Binding-site contacts:
Ligand atom N2 contacts residue ARG225 of chain 2.A at 3.9 Å.
Ligand atom O7 contacts residue CYS94 of chain 2.A at 3.3 Å.
Ligand atom N2 contacts residue ASN68 of chain 2.A at 4.4 Å.
Ligand atom C8 contacts residue ARG225 of chain 2.A at 4.2 Å.
Ligand atom C7 contacts residue ARG225 of chain 2.A at 3.6 Å.
Ligand atom C8 contacts residue PRO69 of chain 2.A at 4.1 Å (hydrophobic).
Ligand atom N2 contacts residue ASN91 of chain 2.A at 2.6 Å (h-bond).
Ligand atom O7 contacts residue ARG225 of chain 2.A at 3.5 Å (salt-bridge).
Ligand atom C7 contacts residue ASN68 of chain 2.A at 3.3 Å.
Ligand atom C4 contacts residue ASN91 of chain 2.A at 4.0 Å.
Ligand atom O7 contacts residue ASN91 of chain 2.A at 3.0 Å (h-bond).
Ligand atom C8 contacts residue ASN68 of chain 2.A at 3.0 Å.
Ligand atom C2 contacts residue ARG225 of chain 2.A at 4.0 Å.
Ligand atom O6 contacts residue ARG225 of chain 2.A at 3.6 Å.
Ligand atom C3 contacts residue ASN91 of chain 2.A at 3.6 Å.
Ligand atom O3 contacts residue ARG225 of chain 2.A at 2.8 Å (salt-bridge).
Ligand atom C8 contacts residue ASN91 of chain 2.A at 4.2 Å.
Ligand atom C7 contacts residue ASN91 of chain 2.A at 3.0 Å.
Ligand atom O5 contacts residue ASN91 of chain 2.A at 2.2 Å (h-bond).
Ligand atom C6 contacts residue ARG225 of chain 2.A at 4.0 Å.
Ligand atom O5 contacts residue ARG225 of chain 2.A at 3.8 Å.
Ligand atom O7 contacts residue ASN68 of chain 2.A at 2.8 Å (h-bond).
Ligand atom C8 contacts residue GLU70 of chain 2.A at 3.8 Å.
Ligand atom C3 contacts residue ARG225 of chain 2.A at 3.8 Å.
Ligand atom O6 contacts residue ARG225 of chain 2.A at 4.1 Å.
Ligand atom N2 contacts residue GLU70 of chain 2.A at 3.5 Å.
Ligand atom C1 contacts residue GLU70 of chain 2.A at 4.0 Å.
Ligand atom C4 contacts residue ARG225 of chain 2.A at 4.0 Å.
Ligand atom C8 contacts residue SER141 of chain 2.A at 4.2 Å.
Ligand atom C2 contacts residue GLU70 of chain 2.A at 4.4 Å.
Ligand atom C7 contacts residue CYS94 of chain 2.A at 4.0 Å (hydrophobic).
Ligand atom C8 contacts residue CYS94 of chain 2.A at 3.9 Å (hydrophobic).
Ligand atom C7 contacts residue GLU70 of chain 2.A at 4.0 Å.
Ligand atom O6 contacts residue GLU90 of chain 2.A at 3.6 Å.
Ligand atom C6 contacts residue GLU90 of chain 2.A at 4.1 Å.
Ligand atom C1 contacts residue ASN91 of chain 2.A at 1.4 Å.
Ligand atom C5 contacts residue ASN91 of chain 2.A at 3.5 Å.
Ligand atom C2 contacts residue ASN91 of chain 2.A at 2.2 Å.

The protein below binds the small molecule below.
Small molecule (SMILES): CC(=O)N[C@H]1[C@H](O[C@H]2[C@H](O)[C@@H](NC(C)=O)CO[C@@H]2CO)O[C@H](CO)[C@@H](O[C@@H]2O[C@H](CO)[C@@H](O)[C@H](O[C@H]3O[C@H](CO)[C@@H](O)[C@H](O)[C@@H]3O)[C@@H]2O)[C@@H]1O

Sequence of chain 2.A:
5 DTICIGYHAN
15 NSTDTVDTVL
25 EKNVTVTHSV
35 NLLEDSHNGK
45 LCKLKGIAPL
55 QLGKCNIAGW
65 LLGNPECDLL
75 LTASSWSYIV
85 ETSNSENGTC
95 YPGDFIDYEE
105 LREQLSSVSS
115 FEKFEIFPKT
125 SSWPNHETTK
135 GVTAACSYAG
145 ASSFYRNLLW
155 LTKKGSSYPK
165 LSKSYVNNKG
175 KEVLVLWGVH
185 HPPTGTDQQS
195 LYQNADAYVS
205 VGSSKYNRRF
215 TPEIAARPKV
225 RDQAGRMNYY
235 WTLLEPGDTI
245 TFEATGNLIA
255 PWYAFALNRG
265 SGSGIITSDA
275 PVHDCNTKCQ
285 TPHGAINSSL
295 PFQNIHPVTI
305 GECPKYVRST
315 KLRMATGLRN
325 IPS